Binding-site contacts:
Ligand atom O2 contacts residue PHE32 of chain 1.C at 3.5 Å.
Ligand atom O4 contacts residue TYR161 of chain 1.C at 3.6 Å.
Ligand atom C15 contacts residue ASP84 of chain 1.D at 3.3 Å.
Ligand atom C7 contacts residue LEU83 of chain 1.D at 3.8 Å (hydrophobic).
Ligand atom O1 contacts residue LEU14 of chain 1.D at 3.7 Å.
Ligand atom C2 contacts residue ASP84 of chain 1.D at 3.3 Å.
Ligand atom C19 contacts residue TYR161 of chain 1.C at 3.4 Å (hydrophobic).
Ligand atom C17 contacts residue ARG27 of chain 1.C at 3.6 Å.
Ligand atom C16 contacts residue ASP84 of chain 1.D at 3.7 Å.
Ligand atom C9 contacts residue ASP84 of chain 1.D at 3.3 Å.
Ligand atom N3 contacts residue LEU83 of chain 1.D at 3.6 Å.
Ligand atom C18 contacts residue TYR161 of chain 1.C at 3.8 Å (hydrophobic).
Ligand atom O5 contacts residue LEU85 of chain 1.D at 3.4 Å (h-bond).
Ligand atom O3 contacts residue ARG29 of chain 1.C at 3.0 Å (salt-bridge).
Ligand atom O1 contacts residue LEU85 of chain 1.D at 3.4 Å.
Ligand atom C3 contacts residue LEU85 of chain 1.D at 3.6 Å (hydrophobic).
Ligand atom C14 contacts residue ASP84 of chain 1.D at 3.3 Å.
Ligand atom C6 contacts residue TYR78 of chain 1.D at 3.6 Å (hydrophobic).
Ligand atom C5 contacts residue TYR78 of chain 1.D at 3.7 Å (hydrophobic).
Ligand atom C12 contacts residue PHE13 of chain 1.D at 3.5 Å (hydrophobic).
Ligand atom C11 contacts residue PRO10 of chain 1.D at 3.7 Å (hydrophobic).
Ligand atom C17 contacts residue ASP86 of chain 1.D at 3.7 Å.
Ligand atom C13 contacts residue ASP84 of chain 1.D at 3.7 Å.
Ligand atom C10 contacts residue ASP84 of chain 1.D at 3.6 Å.
Ligand atom C14 contacts residue TYR161 of chain 1.C at 3.5 Å (hydrophobic).
Ligand atom O5 contacts residue TYR161 of chain 1.C at 3.5 Å.
Ligand atom O2 contacts residue ILE28 of chain 1.C at 3.6 Å.
Ligand atom O4 contacts residue ASP84 of chain 1.D at 3.4 Å.
Ligand atom O2 contacts residue ARG29 of chain 1.C at 2.7 Å (salt-bridge).
Ligand atom C17 contacts residue TYR161 of chain 1.C at 3.2 Å (hydrophobic).
Ligand atom C6 contacts residue LEU83 of chain 1.D at 3.7 Å (hydrophobic).
Ligand atom C16 contacts residue TYR161 of chain 1.C at 3.3 Å (hydrophobic).
Ligand atom C19 contacts residue GLY160 of chain 1.C at 3.4 Å.
Ligand atom O4 contacts residue GLY160 of chain 1.C at 3.6 Å (h-bond).
Ligand atom O3 contacts residue ASP165 of chain 1.C at 3.8 Å.
Ligand atom C18 contacts residue ARG27 of chain 1.C at 3.2 Å.
Ligand atom C11 contacts residue ILE28 of chain 1.C at 3.8 Å (hydrophobic).
Ligand atom C11 contacts residue PHE32 of chain 1.C at 3.6 Å (hydrophobic).
Ligand atom C15 contacts residue TYR161 of chain 1.C at 3.3 Å (hydrophobic).
Ligand atom C13 contacts residue TYR161 of chain 1.C at 3.8 Å (hydrophobic).

Sequence of chain 1.D:
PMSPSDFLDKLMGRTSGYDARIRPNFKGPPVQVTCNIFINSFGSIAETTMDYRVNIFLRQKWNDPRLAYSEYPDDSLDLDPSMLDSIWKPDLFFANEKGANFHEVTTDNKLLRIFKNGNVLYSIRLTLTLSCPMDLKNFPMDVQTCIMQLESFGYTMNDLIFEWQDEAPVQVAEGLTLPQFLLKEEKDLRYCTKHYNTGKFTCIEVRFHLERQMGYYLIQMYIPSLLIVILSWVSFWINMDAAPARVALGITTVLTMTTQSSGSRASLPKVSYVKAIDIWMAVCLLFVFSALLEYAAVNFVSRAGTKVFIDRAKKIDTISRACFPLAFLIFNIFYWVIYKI

Sequence of chain 1.C:
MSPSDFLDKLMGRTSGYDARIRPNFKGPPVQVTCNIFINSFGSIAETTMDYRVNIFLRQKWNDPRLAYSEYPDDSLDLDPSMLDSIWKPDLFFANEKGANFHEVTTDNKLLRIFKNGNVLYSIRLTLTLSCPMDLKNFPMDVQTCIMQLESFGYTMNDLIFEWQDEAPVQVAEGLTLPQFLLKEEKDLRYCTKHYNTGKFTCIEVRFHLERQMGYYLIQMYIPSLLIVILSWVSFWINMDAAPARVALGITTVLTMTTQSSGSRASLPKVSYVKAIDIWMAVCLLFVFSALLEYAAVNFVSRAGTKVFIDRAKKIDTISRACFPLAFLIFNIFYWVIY

This protein binds this small molecule.
Small molecule (SMILES): C[C@H]1[C@H]2C(=O)N(C)c3ccncc3[C@H]2CN1S(=O)(=O)c1ccc2c(c1)OCO2